Binding-site contacts:
Ligand atom C2 contacts residue GLY286 of chain 1.D at 4.3 Å.
Ligand atom C3 contacts residue LEU288 of chain 1.D at 4.2 Å (hydrophobic).
Ligand atom C1 contacts residue HIS92 of chain 1.D at 4.3 Å.
Ligand atom O1 contacts residue SER311 of chain 1.D at 2.9 Å (h-bond).
Ligand atom C3 contacts residue HIS310 of chain 1.D at 4.5 Å.
Ligand atom N contacts residue CYS221 of chain 1.D at 4.2 Å.
Ligand atom O1 contacts residue MET326 of chain 1.D at 4.2 Å.
Ligand atom O3 contacts residue GLY286 of chain 1.D at 3.2 Å.
Ligand atom C1 contacts residue HIS225 of chain 1.D at 4.1 Å.
Ligand atom O1 contacts residue HIS310 of chain 1.D at 3.7 Å.
Ligand atom C3 contacts residue CYS221 of chain 1.D at 2.6 Å (hydrophobic).
Ligand atom C3 contacts residue HIS92 of chain 1.D at 3.7 Å.
Ligand atom C1 contacts residue SER311 of chain 1.D at 3.6 Å.
Ligand atom C2 contacts residue HIS92 of chain 1.D at 4.3 Å.
Ligand atom O3 contacts residue HIS310 of chain 1.D at 3.0 Å (h-bond).
Ligand atom O2 contacts residue CYS221 of chain 1.D at 3.4 Å (h-bond).
Ligand atom O1 contacts residue CYS221 of chain 1.D at 3.1 Å.
Ligand atom N contacts residue ASP312 of chain 1.D at 4.0 Å.
Ligand atom O2 contacts residue SER311 of chain 1.D at 3.0 Å (h-bond).
Ligand atom C1 contacts residue CYS221 of chain 1.D at 3.0 Å (hydrophobic).
Ligand atom C1 contacts residue HIS310 of chain 1.D at 3.8 Å.
Ligand atom C3 contacts residue ALA287 of chain 1.D at 3.6 Å (hydrophobic).
Ligand atom N contacts residue SER311 of chain 1.D at 4.1 Å.
Ligand atom O3 contacts residue CYS221 of chain 1.D at 2.5 Å (h-bond).
Ligand atom O3 contacts residue ALA287 of chain 1.D at 2.9 Å (h-bond).
Ligand atom O2 contacts residue HIS225 of chain 1.D at 3.3 Å (h-bond).
Ligand atom C2 contacts residue HIS310 of chain 1.D at 3.9 Å.
Ligand atom N contacts residue HIS310 of chain 1.D at 3.1 Å (h-bond).
Ligand atom C2 contacts residue CYS221 of chain 1.D at 1.8 Å (hydrophobic).
Ligand atom O1 contacts residue HIS225 of chain 1.D at 3.8 Å.
Ligand atom O2 contacts residue HIS92 of chain 1.D at 3.3 Å.
Ligand atom C2 contacts residue ALA287 of chain 1.D at 3.9 Å (hydrophobic).

Sequence of chain 1.D:
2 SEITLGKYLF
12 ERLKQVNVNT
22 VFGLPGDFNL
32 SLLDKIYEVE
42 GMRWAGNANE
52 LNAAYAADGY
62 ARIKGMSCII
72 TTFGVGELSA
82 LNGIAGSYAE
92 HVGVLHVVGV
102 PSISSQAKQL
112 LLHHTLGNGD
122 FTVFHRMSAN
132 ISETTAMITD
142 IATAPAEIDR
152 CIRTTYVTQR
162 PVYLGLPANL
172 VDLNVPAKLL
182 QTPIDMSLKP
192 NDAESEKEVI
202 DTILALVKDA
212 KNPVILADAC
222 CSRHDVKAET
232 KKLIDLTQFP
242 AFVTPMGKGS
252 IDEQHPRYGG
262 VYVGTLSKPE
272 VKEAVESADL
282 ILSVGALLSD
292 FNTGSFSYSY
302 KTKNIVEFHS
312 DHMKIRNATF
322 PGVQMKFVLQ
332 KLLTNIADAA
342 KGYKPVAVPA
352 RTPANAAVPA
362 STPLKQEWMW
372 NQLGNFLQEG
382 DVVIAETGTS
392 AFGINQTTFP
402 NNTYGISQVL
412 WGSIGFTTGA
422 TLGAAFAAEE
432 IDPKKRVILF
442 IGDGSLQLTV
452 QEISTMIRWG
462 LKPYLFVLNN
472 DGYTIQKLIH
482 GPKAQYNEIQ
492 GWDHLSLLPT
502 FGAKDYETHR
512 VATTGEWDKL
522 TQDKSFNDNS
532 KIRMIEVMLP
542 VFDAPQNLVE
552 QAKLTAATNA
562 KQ

A small-molecule ligand and the protein it binds are described below.
Small molecule (SMILES): C[C@H](O)[C@](N)([O-])O